Sequence of chain 56.A:
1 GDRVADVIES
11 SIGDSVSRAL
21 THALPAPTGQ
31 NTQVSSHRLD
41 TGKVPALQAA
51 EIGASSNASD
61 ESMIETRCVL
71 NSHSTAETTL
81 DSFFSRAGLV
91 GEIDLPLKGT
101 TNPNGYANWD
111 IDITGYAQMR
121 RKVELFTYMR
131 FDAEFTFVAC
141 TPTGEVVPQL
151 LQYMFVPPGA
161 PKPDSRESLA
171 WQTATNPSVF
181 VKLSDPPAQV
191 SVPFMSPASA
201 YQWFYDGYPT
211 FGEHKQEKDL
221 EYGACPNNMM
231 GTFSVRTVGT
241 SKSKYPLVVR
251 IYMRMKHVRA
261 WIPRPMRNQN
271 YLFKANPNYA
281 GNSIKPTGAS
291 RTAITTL

Sequence of chain 56.C:
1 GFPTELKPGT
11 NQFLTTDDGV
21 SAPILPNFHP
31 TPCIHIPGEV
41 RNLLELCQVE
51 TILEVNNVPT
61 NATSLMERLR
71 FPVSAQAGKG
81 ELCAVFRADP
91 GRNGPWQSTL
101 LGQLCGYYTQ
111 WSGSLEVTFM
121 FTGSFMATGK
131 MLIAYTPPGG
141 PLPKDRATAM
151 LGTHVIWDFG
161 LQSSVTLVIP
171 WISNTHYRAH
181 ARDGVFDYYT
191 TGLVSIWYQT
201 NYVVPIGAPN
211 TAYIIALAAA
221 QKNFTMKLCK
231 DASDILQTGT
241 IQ

Binding-site contacts:
Ligand atom CAF contacts residue THR114 of chain 56.A at 3.6 Å.
Ligand atom CAA contacts residue SER178 of chain 56.A at 3.5 Å.
Ligand atom CAF contacts residue ASP112 of chain 56.A at 3.6 Å.
Ligand atom CAN contacts residue PHE135 of chain 56.A at 3.7 Å (hydrophobic).
Ligand atom CBA contacts residue ASN228 of chain 56.A at 3.7 Å.
Ligand atom CAS contacts residue TYR201 of chain 56.A at 3.6 Å (hydrophobic).
Ligand atom CBA contacts residue TRP203 of chain 56.A at 3.5 Å (hydrophobic).
Ligand atom NBD contacts residue ASN228 of chain 56.A at 3.9 Å.
Ligand atom CAR contacts residue TYR201 of chain 56.A at 3.4 Å (hydrophobic).
Ligand atom CAG contacts residue ASN228 of chain 56.A at 3.2 Å.
Ligand atom CAH contacts residue THR114 of chain 56.A at 3.8 Å.
Ligand atom CAM contacts residue PRO177 of chain 56.A at 3.7 Å (hydrophobic).
Ligand atom CAL contacts residue PHE155 of chain 56.A at 3.7 Å (hydrophobic).
Ligand atom CAE contacts residue GLN202 of chain 56.A at 3.4 Å.
Ligand atom CAG contacts residue GLN202 of chain 56.A at 3.4 Å.
Ligand atom CAD contacts residue PHE137 of chain 56.A at 3.8 Å (hydrophobic).
Ligand atom NAT contacts residue PHE155 of chain 56.A at 3.9 Å.
Ligand atom CAS contacts residue TRP203 of chain 56.A at 3.4 Å (hydrophobic).
Ligand atom OAW contacts residue MET195 of chain 56.A at 3.2 Å.
Ligand atom CAA contacts residue PRO177 of chain 56.A at 3.2 Å (hydrophobic).
Ligand atom CAS contacts residue ASN228 of chain 56.A at 3.8 Å.
Ligand atom CAM contacts residue PHE155 of chain 56.A at 3.8 Å (hydrophobic).
Ligand atom NBC contacts residue TRP203 of chain 56.A at 3.8 Å.
Ligand atom CAH contacts residue ASP112 of chain 56.A at 3.4 Å.
Ligand atom OAC contacts residue ASP112 of chain 56.A at 3.7 Å.
Ligand atom CAJ contacts residue ILE24 of chain 56.C at 3.9 Å (hydrophobic).
Ligand atom CAG contacts residue TRP203 of chain 56.A at 3.7 Å (hydrophobic).
Ligand atom OAC contacts residue TRP203 of chain 56.A at 3.9 Å.
Ligand atom CAN contacts residue ILE111 of chain 56.A at 3.6 Å (hydrophobic).
Ligand atom CAA contacts residue VAL179 of chain 56.A at 3.4 Å (hydrophobic).
Ligand atom OAC contacts residue ILE113 of chain 56.A at 3.3 Å (h-bond).
Ligand atom CAX contacts residue TRP203 of chain 56.A at 3.5 Å (hydrophobic).
Ligand atom CAI contacts residue VAL192 of chain 56.A at 3.8 Å (hydrophobic).
Ligand atom CAO contacts residue ILE111 of chain 56.A at 3.8 Å (hydrophobic).
Ligand atom CAK contacts residue PHE135 of chain 56.A at 3.7 Å (hydrophobic).
Ligand atom CAJ contacts residue PHE155 of chain 56.A at 3.7 Å (hydrophobic).
Ligand atom CAI contacts residue PHE135 of chain 56.A at 3.7 Å (hydrophobic).
Ligand atom CAE contacts residue ASN228 of chain 56.A at 3.4 Å.
Ligand atom CAA contacts residue TYR153 of chain 56.A at 3.9 Å (hydrophobic).
Ligand atom NBD contacts residue TRP203 of chain 56.A at 3.2 Å.

The protein below binds the small molecule below.
Small molecule (SMILES): CCO/N=C/c1ccc(OCC[C@@H](C)CCN2CCN(c3ccncc3)C2=O)cc1

Sequence of chain 57.C:
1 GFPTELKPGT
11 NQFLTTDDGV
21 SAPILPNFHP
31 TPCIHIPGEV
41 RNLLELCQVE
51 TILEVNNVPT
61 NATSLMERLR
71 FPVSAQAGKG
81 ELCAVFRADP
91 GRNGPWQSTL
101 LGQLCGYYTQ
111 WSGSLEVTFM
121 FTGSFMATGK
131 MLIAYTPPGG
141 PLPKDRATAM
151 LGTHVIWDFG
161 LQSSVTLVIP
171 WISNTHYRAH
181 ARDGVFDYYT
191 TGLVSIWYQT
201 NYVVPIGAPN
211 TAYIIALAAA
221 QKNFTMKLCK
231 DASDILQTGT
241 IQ